Binding-site contacts:
Ligand atom O6 contacts residue ALA38 of chain 1.A at 2.8 Å (h-bond).
Ligand atom O6 contacts residue THR39 of chain 1.A at 3.8 Å.
Ligand atom C3 contacts residue ASN37 of chain 1.A at 3.7 Å.
Ligand atom C5 contacts residue ASN37 of chain 1.A at 3.7 Å.
Ligand atom C6 contacts residue ALA38 of chain 1.A at 4.1 Å (hydrophobic).
Ligand atom C7 contacts residue ASN37 of chain 1.A at 3.7 Å.
Ligand atom C8 contacts residue ASN37 of chain 1.A at 4.1 Å.
Ligand atom N2 contacts residue ASN37 of chain 1.A at 2.9 Å (h-bond).
Ligand atom O5 contacts residue THR317 of chain 1.A at 4.4 Å.
Ligand atom O5 contacts residue ALA38 of chain 1.A at 3.7 Å.
Ligand atom C5 contacts residue ALA38 of chain 1.A at 4.5 Å (hydrophobic).
Ligand atom C4 contacts residue ASN37 of chain 1.A at 4.2 Å.
Ligand atom C2 contacts residue ASN37 of chain 1.A at 2.3 Å.
Ligand atom C1 contacts residue ASN37 of chain 1.A at 1.4 Å.
Ligand atom O5 contacts residue ASN37 of chain 1.A at 2.4 Å (h-bond).

Sequence of chain 1.A:
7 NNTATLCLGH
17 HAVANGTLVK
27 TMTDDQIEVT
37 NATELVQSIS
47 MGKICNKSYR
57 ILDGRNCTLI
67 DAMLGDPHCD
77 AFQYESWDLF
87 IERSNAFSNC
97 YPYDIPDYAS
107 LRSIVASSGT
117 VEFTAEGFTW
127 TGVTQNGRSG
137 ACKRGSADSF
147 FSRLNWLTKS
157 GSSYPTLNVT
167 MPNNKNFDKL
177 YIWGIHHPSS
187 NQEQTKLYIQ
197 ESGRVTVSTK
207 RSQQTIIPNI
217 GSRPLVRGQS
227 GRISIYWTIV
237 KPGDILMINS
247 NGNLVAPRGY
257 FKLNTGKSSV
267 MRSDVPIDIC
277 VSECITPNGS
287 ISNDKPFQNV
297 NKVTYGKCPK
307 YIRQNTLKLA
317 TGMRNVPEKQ

The protein below binds the small molecule below.
Small molecule (SMILES): CC(=O)N[C@H]1[C@H](O[C@H]2[C@H](O)[C@@H](NC(C)=O)CO[C@@H]2CO)O[C@H](CO)[C@@H](O)[C@@H]1O